A small-molecule ligand and the protein it binds are described below.
Small molecule (SMILES): C=Cc1ccc(C(=O)O)cc1

Binding-site contacts:
Ligand atom C08 contacts residue ALA249 of chain 1.A at 3.7 Å (hydrophobic).
Ligand atom O11 contacts residue LEU99 of chain 1.A at 3.7 Å.
Ligand atom C01 contacts residue PHE183 of chain 1.A at 4.1 Å (hydrophobic).
Ligand atom C05 contacts residue ALA249 of chain 1.A at 3.8 Å (hydrophobic).
Ligand atom C02 contacts residue ALA249 of chain 1.A at 4.2 Å (hydrophobic).
Ligand atom C08 contacts residue LEU99 of chain 1.A at 4.0 Å (hydrophobic).
Ligand atom C04 contacts residue ALA249 of chain 1.A at 3.5 Å (hydrophobic).
Ligand atom C02 contacts residue PHE183 of chain 1.A at 3.3 Å (hydrophobic).
Ligand atom C09 contacts residue LEU99 of chain 1.A at 4.1 Å (hydrophobic).
Ligand atom C03 contacts residue LEU99 of chain 1.A at 4.0 Å (hydrophobic).
Ligand atom C07 contacts residue ALA249 of chain 1.A at 3.9 Å (hydrophobic).
Ligand atom C07 contacts residue PHE186 of chain 1.A at 4.3 Å (hydrophobic).
Ligand atom C01 contacts residue HEM1 of chain 1.C at 3.2 Å.
Ligand atom C03 contacts residue PHE183 of chain 1.A at 4.0 Å (hydrophobic).
Ligand atom C07 contacts residue LEU99 of chain 1.A at 3.8 Å (hydrophobic).
Ligand atom O10 contacts residue ARG93 of chain 1.A at 3.0 Å (salt-bridge).
Ligand atom O10 contacts residue SER245 of chain 1.A at 3.5 Å.
Ligand atom C01 contacts residue PHE299 of chain 1.A at 3.4 Å (hydrophobic).
Ligand atom C08 contacts residue PHE186 of chain 1.A at 4.0 Å (hydrophobic).
Ligand atom O10 contacts residue SER248 of chain 1.A at 3.5 Å.
Ligand atom C02 contacts residue PHE299 of chain 1.A at 3.5 Å (hydrophobic).
Ligand atom C08 contacts residue VAL182 of chain 1.A at 4.3 Å (hydrophobic).
Ligand atom C09 contacts residue SER96 of chain 1.A at 3.5 Å.
Ligand atom C09 contacts residue ARG93 of chain 1.A at 3.9 Å.
Ligand atom C04 contacts residue LEU99 of chain 1.A at 3.8 Å (hydrophobic).
Ligand atom C05 contacts residue HEM1 of chain 1.C at 3.6 Å.
Ligand atom C09 contacts residue SER245 of chain 1.A at 3.4 Å.
Ligand atom C05 contacts residue LEU99 of chain 1.A at 3.6 Å (hydrophobic).
Ligand atom C07 contacts residue ARG93 of chain 1.A at 4.1 Å.
Ligand atom O10 contacts residue SER96 of chain 1.A at 3.9 Å.
Ligand atom C07 contacts residue SER248 of chain 1.A at 3.9 Å.
Ligand atom O11 contacts residue SER245 of chain 1.A at 2.5 Å (h-bond).
Ligand atom O11 contacts residue SER96 of chain 1.A at 2.6 Å (h-bond).
Ligand atom C04 contacts residue HEM1 of chain 1.C at 3.5 Å.
Ligand atom C07 contacts residue VAL182 of chain 1.A at 4.2 Å (hydrophobic).
Ligand atom C06 contacts residue ALA249 of chain 1.A at 4.0 Å (hydrophobic).
Ligand atom O11 contacts residue ILE98 of chain 1.A at 3.7 Å.
Ligand atom C03 contacts residue ALA249 of chain 1.A at 3.5 Å (hydrophobic).
Ligand atom C08 contacts residue PHE183 of chain 1.A at 3.9 Å (hydrophobic).
Ligand atom C06 contacts residue LEU99 of chain 1.A at 3.6 Å (hydrophobic).

Sequence of chain 1.A:
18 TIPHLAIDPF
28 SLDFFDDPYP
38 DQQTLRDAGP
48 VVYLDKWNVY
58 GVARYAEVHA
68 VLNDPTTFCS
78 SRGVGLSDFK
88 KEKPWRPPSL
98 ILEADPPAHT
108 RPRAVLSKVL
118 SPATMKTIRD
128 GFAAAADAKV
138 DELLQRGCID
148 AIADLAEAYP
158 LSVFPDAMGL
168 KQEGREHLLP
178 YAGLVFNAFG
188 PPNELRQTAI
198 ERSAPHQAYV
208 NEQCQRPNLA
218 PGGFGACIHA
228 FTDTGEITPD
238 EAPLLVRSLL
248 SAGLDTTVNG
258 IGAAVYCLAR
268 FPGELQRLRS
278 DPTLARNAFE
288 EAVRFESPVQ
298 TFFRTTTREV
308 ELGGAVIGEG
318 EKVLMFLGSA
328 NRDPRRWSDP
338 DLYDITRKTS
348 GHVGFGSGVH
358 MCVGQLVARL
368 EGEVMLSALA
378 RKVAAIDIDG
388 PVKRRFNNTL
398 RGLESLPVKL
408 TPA